Binding-site contacts:
Ligand atom C10 contacts residue THR259 of chain 1.A at 4.4 Å.
Ligand atom O7 contacts residue ASN61 of chain 1.C at 2.9 Å (h-bond).
Ligand atom O2 contacts residue ASN61 of chain 1.C at 3.0 Å.
Ligand atom C9 contacts residue GLY34 of chain 1.C at 3.0 Å.
Ligand atom N5 contacts residue LYS244 of chain 1.A at 3.5 Å (salt-bridge).
Ligand atom O10 contacts residue THR259 of chain 1.A at 3.6 Å (h-bond).
Ligand atom C5 contacts residue SER64 of chain 1.C at 4.4 Å.
Ligand atom C2 contacts residue ASN61 of chain 1.C at 3.6 Å.
Ligand atom O6 contacts residue ASN61 of chain 1.C at 2.8 Å (h-bond).
Ligand atom C9 contacts residue SER64 of chain 1.C at 4.1 Å.
Ligand atom C1 contacts residue ASN61 of chain 1.C at 3.6 Å.
Ligand atom O1B contacts residue LYS60 of chain 1.C at 3.8 Å.
Ligand atom O9 contacts residue GLY34 of chain 1.C at 3.3 Å.
Ligand atom C7 contacts residue ASN61 of chain 1.C at 4.0 Å.
Ligand atom C7 contacts residue SER64 of chain 1.C at 4.2 Å.
Ligand atom C9 contacts residue TYR100 of chain 1.C at 4.0 Å (hydrophobic).
Ligand atom O1A contacts residue LYS60 of chain 1.C at 4.4 Å.
Ligand atom C10 contacts residue LYS244 of chain 1.A at 3.6 Å.
Ligand atom C8 contacts residue GLY34 of chain 1.C at 4.3 Å.
Ligand atom C9 contacts residue LEU33 of chain 1.C at 4.1 Å (hydrophobic).
Ligand atom C11 contacts residue GLU248 of chain 1.A at 4.3 Å.
Ligand atom O9 contacts residue SER64 of chain 1.C at 2.8 Å (h-bond).
Ligand atom O8 contacts residue TYR100 of chain 1.C at 4.5 Å.
Ligand atom O1A contacts residue ASN61 of chain 1.C at 3.4 Å (h-bond).
Ligand atom C5 contacts residue LYS244 of chain 1.A at 4.3 Å.
Ligand atom C4 contacts residue LYS244 of chain 1.A at 3.9 Å.
Ligand atom C11 contacts residue LYS244 of chain 1.A at 2.8 Å.
Ligand atom O9 contacts residue TYR65 of chain 1.C at 4.4 Å.
Ligand atom O7 contacts residue ALA62 of chain 1.C at 4.1 Å.
Ligand atom O1B contacts residue ASN61 of chain 1.C at 3.8 Å.
Ligand atom C3 contacts residue LYS244 of chain 1.A at 3.6 Å.
Ligand atom O7 contacts residue SER64 of chain 1.C at 3.7 Å.
Ligand atom O7 contacts residue LEU33 of chain 1.C at 3.8 Å.
Ligand atom O9 contacts residue LEU33 of chain 1.C at 3.7 Å.
Ligand atom O4 contacts residue SER64 of chain 1.C at 3.8 Å.
Ligand atom O7 contacts residue THR63 of chain 1.C at 4.0 Å.
Ligand atom C6 contacts residue ASN61 of chain 1.C at 3.9 Å.
Ligand atom O9 contacts residue PRO66 of chain 1.C at 3.9 Å.

Sequence of chain 1.A:
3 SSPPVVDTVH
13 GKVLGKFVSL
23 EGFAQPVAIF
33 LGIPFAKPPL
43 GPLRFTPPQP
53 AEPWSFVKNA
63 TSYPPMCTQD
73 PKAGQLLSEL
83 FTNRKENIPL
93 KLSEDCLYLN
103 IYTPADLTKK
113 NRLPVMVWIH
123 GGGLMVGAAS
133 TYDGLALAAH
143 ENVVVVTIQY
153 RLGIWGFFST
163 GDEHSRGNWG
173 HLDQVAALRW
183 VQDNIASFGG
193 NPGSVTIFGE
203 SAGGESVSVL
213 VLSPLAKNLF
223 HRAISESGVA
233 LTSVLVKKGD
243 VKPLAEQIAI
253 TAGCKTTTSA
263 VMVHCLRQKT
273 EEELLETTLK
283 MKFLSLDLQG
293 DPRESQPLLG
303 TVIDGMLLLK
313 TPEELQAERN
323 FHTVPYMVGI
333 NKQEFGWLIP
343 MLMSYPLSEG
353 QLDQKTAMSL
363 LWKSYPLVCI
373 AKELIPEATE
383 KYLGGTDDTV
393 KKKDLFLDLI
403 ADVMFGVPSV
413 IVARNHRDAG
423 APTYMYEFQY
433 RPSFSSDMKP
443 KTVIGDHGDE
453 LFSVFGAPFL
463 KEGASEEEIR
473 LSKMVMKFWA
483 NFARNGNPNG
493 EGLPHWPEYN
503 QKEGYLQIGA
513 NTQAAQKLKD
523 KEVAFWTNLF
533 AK

The protein below binds the small molecule below.
Small molecule (SMILES): CC(=O)N[C@H]1[C@H]([C@H](O)[C@H](O)CO)O[C@@](O)(C(=O)O)C[C@@H]1O

Sequence of chain 1.C:
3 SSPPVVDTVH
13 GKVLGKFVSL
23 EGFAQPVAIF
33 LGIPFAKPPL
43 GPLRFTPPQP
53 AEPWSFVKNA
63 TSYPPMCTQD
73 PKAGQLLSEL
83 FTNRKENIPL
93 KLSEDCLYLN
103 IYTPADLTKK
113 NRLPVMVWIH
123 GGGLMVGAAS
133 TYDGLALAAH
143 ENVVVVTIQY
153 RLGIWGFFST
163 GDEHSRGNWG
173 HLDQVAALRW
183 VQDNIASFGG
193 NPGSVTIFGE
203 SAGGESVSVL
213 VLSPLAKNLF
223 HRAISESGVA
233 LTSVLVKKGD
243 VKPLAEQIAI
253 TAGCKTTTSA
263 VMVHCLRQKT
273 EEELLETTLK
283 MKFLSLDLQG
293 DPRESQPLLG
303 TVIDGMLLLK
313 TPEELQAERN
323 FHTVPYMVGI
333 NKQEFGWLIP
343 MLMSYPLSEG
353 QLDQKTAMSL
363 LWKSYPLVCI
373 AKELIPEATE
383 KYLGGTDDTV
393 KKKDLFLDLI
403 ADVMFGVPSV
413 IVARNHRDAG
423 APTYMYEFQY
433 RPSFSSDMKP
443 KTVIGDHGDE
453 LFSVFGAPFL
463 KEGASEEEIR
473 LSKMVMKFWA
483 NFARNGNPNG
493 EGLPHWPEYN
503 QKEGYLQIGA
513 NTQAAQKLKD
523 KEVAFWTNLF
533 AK